The small molecule below binds the protein below.
Small molecule (SMILES): Nc1ncnc2c1ncn2[C@H]1C[C@H](O)[C@@H](COP(=O)(O)O)O1

Sequence of chain 1.OA:
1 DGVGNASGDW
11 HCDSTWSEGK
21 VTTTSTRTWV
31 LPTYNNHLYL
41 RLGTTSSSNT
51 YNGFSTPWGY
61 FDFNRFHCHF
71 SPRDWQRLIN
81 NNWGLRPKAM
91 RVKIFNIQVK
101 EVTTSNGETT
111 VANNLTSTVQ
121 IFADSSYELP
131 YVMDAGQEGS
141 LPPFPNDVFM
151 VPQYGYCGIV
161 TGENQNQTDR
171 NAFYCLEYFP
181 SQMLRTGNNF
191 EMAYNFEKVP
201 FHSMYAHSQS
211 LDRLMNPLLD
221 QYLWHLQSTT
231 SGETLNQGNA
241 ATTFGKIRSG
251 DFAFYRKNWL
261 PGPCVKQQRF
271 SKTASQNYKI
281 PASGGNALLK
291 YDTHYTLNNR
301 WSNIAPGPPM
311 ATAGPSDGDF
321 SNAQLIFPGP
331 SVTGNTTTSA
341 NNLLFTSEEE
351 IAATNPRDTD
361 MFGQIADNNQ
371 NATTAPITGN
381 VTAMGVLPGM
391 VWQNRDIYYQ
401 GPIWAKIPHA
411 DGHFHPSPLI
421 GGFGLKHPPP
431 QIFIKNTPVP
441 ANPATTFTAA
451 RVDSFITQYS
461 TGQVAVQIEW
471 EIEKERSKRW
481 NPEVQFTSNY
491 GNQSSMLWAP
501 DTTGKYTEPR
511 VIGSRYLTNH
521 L

Binding-site contacts:
Ligand atom P contacts residue PRO200 of chain 1.OA at 4.5 Å.
Ligand atom N7 contacts residue PRO200 of chain 1.OA at 4.0 Å.
Ligand atom C1' contacts residue PRO416 of chain 1.OA at 4.5 Å (hydrophobic).
Ligand atom C2 contacts residue GLY424 of chain 1.OA at 4.1 Å.
Ligand atom N6 contacts residue PRO200 of chain 1.OA at 4.4 Å.
Ligand atom C8 contacts residue HIS415 of chain 1.OA at 3.6 Å.
Ligand atom N3 contacts residue PRO200 of chain 1.OA at 4.2 Å.
Ligand atom N7 contacts residue ASN394 of chain 1.OA at 4.3 Å.
Ligand atom N3 contacts residue PRO416 of chain 1.OA at 4.1 Å.
Ligand atom N6 contacts residue VAL199 of chain 1.OA at 4.5 Å.
Ligand atom C5 contacts residue PRO200 of chain 1.OA at 3.8 Å (hydrophobic).
Ligand atom C6 contacts residue PRO416 of chain 1.OA at 3.0 Å (hydrophobic).
Ligand atom N7 contacts residue SER417 of chain 1.OA at 4.4 Å.
Ligand atom C6 contacts residue PRO200 of chain 1.OA at 4.0 Å (hydrophobic).
Ligand atom N7 contacts residue HIS415 of chain 1.OA at 3.8 Å.
Ligand atom O3P contacts residue LYS198 of chain 1.OA at 4.5 Å.
Ligand atom N1 contacts residue VAL199 of chain 1.OA at 3.7 Å.
Ligand atom O3P contacts residue PRO200 of chain 1.OA at 3.9 Å.
Ligand atom C2 contacts residue VAL199 of chain 1.OA at 4.2 Å (hydrophobic).
Ligand atom C8 contacts residue PRO200 of chain 1.OA at 4.4 Å (hydrophobic).
Ligand atom C4 contacts residue PRO416 of chain 1.OA at 4.0 Å (hydrophobic).
Ligand atom C2' contacts residue HIS415 of chain 1.OA at 3.9 Å.
Ligand atom N1 contacts residue PRO200 of chain 1.OA at 4.1 Å.
Ligand atom C6 contacts residue GLY424 of chain 1.OA at 4.5 Å.
Ligand atom N9 contacts residue PRO416 of chain 1.OA at 4.2 Å.
Ligand atom C5 contacts residue PRO416 of chain 1.OA at 3.6 Å (hydrophobic).
Ligand atom N6 contacts residue SER417 of chain 1.OA at 3.8 Å.
Ligand atom C6 contacts residue SER417 of chain 1.OA at 4.5 Å.
Ligand atom O1P contacts residue PRO200 of chain 1.OA at 4.1 Å.
Ligand atom N6 contacts residue GLY424 of chain 1.OA at 3.8 Å.
Ligand atom N7 contacts residue PRO416 of chain 1.OA at 4.4 Å.
Ligand atom C4 contacts residue PRO200 of chain 1.OA at 4.1 Å (hydrophobic).
Ligand atom C6 contacts residue VAL199 of chain 1.OA at 4.3 Å (hydrophobic).
Ligand atom N1 contacts residue GLY424 of chain 1.OA at 3.5 Å (h-bond).
Ligand atom N9 contacts residue PRO200 of chain 1.OA at 4.4 Å.
Ligand atom C2 contacts residue PRO416 of chain 1.OA at 3.9 Å (hydrophobic).
Ligand atom N6 contacts residue PRO416 of chain 1.OA at 3.1 Å (h-bond).
Ligand atom N1 contacts residue PRO416 of chain 1.OA at 3.2 Å (h-bond).
Ligand atom C2 contacts residue PRO200 of chain 1.OA at 4.1 Å (hydrophobic).